This protein binds this small molecule.
Small molecule (SMILES): CNc1cc(Nc2cccn(-c3ncccc3F)c2=O)nc2c(C(=O)N[C@@H]3C[C@@H]3F)cnn12

Binding-site contacts:
Ligand atom F1 contacts residue VAL123 of chain 1.A at 3.0 Å.
Ligand atom F31 contacts residue ARG164 of chain 1.A at 3.3 Å.
Ligand atom C2 contacts residue VAL123 of chain 1.A at 3.7 Å (hydrophobic).
Ligand atom C22 contacts residue LEU167 of chain 1.A at 3.5 Å (hydrophobic).
Ligand atom C32 contacts residue LEU21 of chain 1.A at 3.1 Å (hydrophobic).
Ligand atom C3 contacts residue ARG164 of chain 1.A at 3.4 Å.
Ligand atom C12 contacts residue LEU21 of chain 1.A at 3.5 Å (hydrophobic).
Ligand atom C28 contacts residue LYS68 of chain 1.A at 3.4 Å.
Ligand atom C21 contacts residue LEU167 of chain 1.A at 3.6 Å (hydrophobic).
Ligand atom C29 contacts residue LYS68 of chain 1.A at 3.8 Å.
Ligand atom C18 contacts residue GLU117 of chain 1.A at 3.5 Å.
Ligand atom C29 contacts residue SER184 of chain 1.A at 3.4 Å.
Ligand atom N13 contacts residue PRO120 of chain 1.A at 3.6 Å.
Ligand atom N17 contacts residue TYR115 of chain 1.A at 3.7 Å.
Ligand atom C25 contacts residue LYS68 of chain 1.A at 3.8 Å.
Ligand atom N8 contacts residue LEU21 of chain 1.A at 3.5 Å (h-bond).
Ligand atom F1 contacts residue ARG164 of chain 1.A at 3.2 Å.
Ligand atom C29 contacts residue ASN165 of chain 1.A at 3.3 Å.
Ligand atom F1 contacts residue PRO120 of chain 1.A at 3.7 Å.
Ligand atom O26 contacts residue LYS68 of chain 1.A at 2.9 Å (salt-bridge).
Ligand atom N6 contacts residue GLY22 of chain 1.A at 3.5 Å.
Ligand atom C23 contacts residue LEU167 of chain 1.A at 3.7 Å (hydrophobic).
Ligand atom O26 contacts residue SER184 of chain 1.A at 3.6 Å (h-bond).
Ligand atom C25 contacts residue LEU167 of chain 1.A at 3.7 Å (hydrophobic).
Ligand atom C9 contacts residue GLN23 of chain 1.A at 3.4 Å.
Ligand atom N17 contacts residue VAL116 of chain 1.A at 2.9 Å (h-bond).
Ligand atom N6 contacts residue LEU21 of chain 1.A at 3.8 Å.
Ligand atom F31 contacts residue PRO120 of chain 1.A at 3.5 Å.
Ligand atom C21 contacts residue GLU114 of chain 1.A at 3.3 Å.
Ligand atom N20 contacts residue VAL66 of chain 1.A at 3.7 Å.
Ligand atom N13 contacts residue LEU21 of chain 1.A at 3.7 Å.
Ligand atom C18 contacts residue TYR115 of chain 1.A at 3.4 Å (hydrophobic).
Ligand atom C9 contacts residue GLY22 of chain 1.A at 3.7 Å.
Ligand atom C3 contacts residue VAL123 of chain 1.A at 3.7 Å (hydrophobic).
Ligand atom N20 contacts residue VAL116 of chain 1.A at 3.1 Å (h-bond).
Ligand atom C14 contacts residue PRO120 of chain 1.A at 3.7 Å (hydrophobic).
Ligand atom O33 contacts residue LEU21 of chain 1.A at 3.2 Å (h-bond).
Ligand atom C2 contacts residue ARG164 of chain 1.A at 3.4 Å.
Ligand atom C18 contacts residue VAL116 of chain 1.A at 3.2 Å (hydrophobic).
Ligand atom O26 contacts residue LEU167 of chain 1.A at 3.5 Å.

Sequence of chain 1.A:
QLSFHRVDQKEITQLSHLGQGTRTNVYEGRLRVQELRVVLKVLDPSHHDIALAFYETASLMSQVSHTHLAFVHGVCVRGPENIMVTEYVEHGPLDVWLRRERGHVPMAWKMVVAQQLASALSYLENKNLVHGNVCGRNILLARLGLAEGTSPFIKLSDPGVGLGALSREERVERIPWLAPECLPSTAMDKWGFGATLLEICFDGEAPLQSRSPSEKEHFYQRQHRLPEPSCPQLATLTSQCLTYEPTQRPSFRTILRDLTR